Sequence of chain 1.C:
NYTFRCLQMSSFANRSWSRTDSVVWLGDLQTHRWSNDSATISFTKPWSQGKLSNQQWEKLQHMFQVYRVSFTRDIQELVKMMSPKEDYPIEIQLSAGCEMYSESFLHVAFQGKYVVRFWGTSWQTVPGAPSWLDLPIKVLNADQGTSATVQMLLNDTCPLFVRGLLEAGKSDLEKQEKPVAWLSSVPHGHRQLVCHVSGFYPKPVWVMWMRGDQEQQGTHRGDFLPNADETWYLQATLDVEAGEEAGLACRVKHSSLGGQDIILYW

This protein binds this small molecule.
Small molecule (SMILES): CC(=O)N[C@@H]1[C@@H](O)[C@H](O)[C@@H](CO)O[C@H]1O

Binding-site contacts:
Ligand atom O7 contacts residue SER24 of chain 1.C at 4.4 Å.
Ligand atom C6 contacts residue ASN42 of chain 1.C at 4.4 Å.
Ligand atom C3 contacts residue ASN42 of chain 1.C at 3.8 Å.
Ligand atom C7 contacts residue ASN42 of chain 1.C at 3.4 Å.
Ligand atom C1 contacts residue SER24 of chain 1.C at 3.7 Å.
Ligand atom C7 contacts residue SER24 of chain 1.C at 3.3 Å.
Ligand atom C1 contacts residue ARG25 of chain 1.C at 4.5 Å.
Ligand atom C1 contacts residue ASN42 of chain 1.C at 1.5 Å.
Ligand atom C4 contacts residue ASN42 of chain 1.C at 4.3 Å.
Ligand atom C2 contacts residue SER24 of chain 1.C at 3.5 Å.
Ligand atom C3 contacts residue SER24 of chain 1.C at 4.2 Å.
Ligand atom C5 contacts residue ASN42 of chain 1.C at 3.7 Å.
Ligand atom O6 contacts residue ASN42 of chain 1.C at 3.7 Å.
Ligand atom C7 contacts residue ARG25 of chain 1.C at 4.4 Å.
Ligand atom N2 contacts residue SER24 of chain 1.C at 2.5 Å (h-bond).
Ligand atom C8 contacts residue SER24 of chain 1.C at 3.4 Å.
Ligand atom O7 contacts residue ASN42 of chain 1.C at 3.4 Å (h-bond).
Ligand atom C2 contacts residue ASN42 of chain 1.C at 2.4 Å.
Ligand atom C8 contacts residue TRP23 of chain 1.C at 3.5 Å (hydrophobic).
Ligand atom N2 contacts residue ARG25 of chain 1.C at 4.2 Å.
Ligand atom N2 contacts residue ASN42 of chain 1.C at 2.8 Å (h-bond).
Ligand atom O5 contacts residue ASN42 of chain 1.C at 2.4 Å (h-bond).